Sequence of chain 1.B:
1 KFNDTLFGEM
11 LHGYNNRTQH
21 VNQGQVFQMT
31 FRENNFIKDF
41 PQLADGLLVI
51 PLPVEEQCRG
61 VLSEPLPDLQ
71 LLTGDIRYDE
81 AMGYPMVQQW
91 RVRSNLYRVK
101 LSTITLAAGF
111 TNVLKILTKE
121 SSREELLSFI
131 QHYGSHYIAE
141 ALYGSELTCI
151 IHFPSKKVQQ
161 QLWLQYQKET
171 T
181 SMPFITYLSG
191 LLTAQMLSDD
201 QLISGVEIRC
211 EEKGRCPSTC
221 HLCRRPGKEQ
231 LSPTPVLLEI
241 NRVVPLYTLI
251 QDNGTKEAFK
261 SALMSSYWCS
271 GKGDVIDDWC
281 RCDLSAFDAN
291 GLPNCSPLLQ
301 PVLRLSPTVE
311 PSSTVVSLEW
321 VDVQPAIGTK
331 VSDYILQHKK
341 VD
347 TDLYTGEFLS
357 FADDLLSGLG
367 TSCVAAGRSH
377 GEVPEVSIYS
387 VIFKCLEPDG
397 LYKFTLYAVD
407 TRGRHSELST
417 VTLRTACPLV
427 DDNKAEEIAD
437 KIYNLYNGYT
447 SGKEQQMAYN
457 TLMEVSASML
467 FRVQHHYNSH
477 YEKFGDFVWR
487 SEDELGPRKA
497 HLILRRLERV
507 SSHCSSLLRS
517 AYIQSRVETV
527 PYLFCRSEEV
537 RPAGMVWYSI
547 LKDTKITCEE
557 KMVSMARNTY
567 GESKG

The small molecule below binds the protein below.
Small molecule (SMILES): CC(=O)N[C@@H]1[C@@H](O)[C@H](O)[C@@H](CO)O[C@H]1O

Binding-site contacts:
Ligand atom C4 contacts residue ASN3 of chain 1.B at 4.3 Å.
Ligand atom N2 contacts residue ASN3 of chain 1.B at 2.8 Å (h-bond).
Ligand atom C2 contacts residue ASN3 of chain 1.B at 2.4 Å.
Ligand atom C3 contacts residue ASN3 of chain 1.B at 3.7 Å.
Ligand atom C1 contacts residue GLN25 of chain 1.B at 4.1 Å.
Ligand atom C2 contacts residue GLN25 of chain 1.B at 3.7 Å.
Ligand atom N2 contacts residue LYS1 of chain 1.B at 3.8 Å.
Ligand atom C7 contacts residue GLN25 of chain 1.B at 3.2 Å.
Ligand atom C7 contacts residue LYS1 of chain 1.B at 4.0 Å.
Ligand atom C1 contacts residue ASN3 of chain 1.B at 1.5 Å.
Ligand atom N2 contacts residue GLN25 of chain 1.B at 3.5 Å (h-bond).
Ligand atom C8 contacts residue GLN25 of chain 1.B at 4.0 Å.
Ligand atom O7 contacts residue GLN25 of chain 1.B at 3.0 Å (h-bond).
Ligand atom O7 contacts residue ASN3 of chain 1.B at 4.2 Å.
Ligand atom O5 contacts residue ASN3 of chain 1.B at 2.5 Å (h-bond).
Ligand atom C7 contacts residue ASN3 of chain 1.B at 3.7 Å.
Ligand atom C5 contacts residue ASN3 of chain 1.B at 3.7 Å.
Ligand atom C8 contacts residue LYS1 of chain 1.B at 3.2 Å.